The protein below binds the small molecule below.
Small molecule (SMILES): N[C@@H](CC(=O)O)C(=O)O

Sequence of chain 1.A:
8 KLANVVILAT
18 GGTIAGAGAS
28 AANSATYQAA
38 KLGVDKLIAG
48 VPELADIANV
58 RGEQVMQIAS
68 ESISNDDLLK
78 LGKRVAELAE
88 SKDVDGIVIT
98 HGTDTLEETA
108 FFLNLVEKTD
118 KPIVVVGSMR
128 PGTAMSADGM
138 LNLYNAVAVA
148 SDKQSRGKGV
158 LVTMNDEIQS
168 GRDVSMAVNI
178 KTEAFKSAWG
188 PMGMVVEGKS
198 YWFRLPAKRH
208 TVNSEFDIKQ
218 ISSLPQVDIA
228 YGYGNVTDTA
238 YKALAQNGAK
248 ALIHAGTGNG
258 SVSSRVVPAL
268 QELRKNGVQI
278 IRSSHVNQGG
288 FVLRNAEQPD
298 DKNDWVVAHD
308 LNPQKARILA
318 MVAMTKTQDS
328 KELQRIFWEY

Sequence of chain 1.B:
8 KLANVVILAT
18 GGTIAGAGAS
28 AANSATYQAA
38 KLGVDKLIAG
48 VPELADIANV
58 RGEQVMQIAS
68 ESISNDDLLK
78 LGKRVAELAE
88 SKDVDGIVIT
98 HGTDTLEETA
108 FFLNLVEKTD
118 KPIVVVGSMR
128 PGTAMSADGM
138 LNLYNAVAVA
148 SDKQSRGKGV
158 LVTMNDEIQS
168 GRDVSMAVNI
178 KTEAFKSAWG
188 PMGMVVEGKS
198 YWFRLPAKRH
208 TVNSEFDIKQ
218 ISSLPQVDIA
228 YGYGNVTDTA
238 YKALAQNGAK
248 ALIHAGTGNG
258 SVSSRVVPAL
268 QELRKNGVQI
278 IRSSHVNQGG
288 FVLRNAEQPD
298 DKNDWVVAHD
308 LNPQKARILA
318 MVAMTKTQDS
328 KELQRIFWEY

Binding-site contacts:
Ligand atom CA contacts residue GLU294 of chain 1.A at 3.7 Å.
Ligand atom O contacts residue SER67 of chain 1.B at 2.7 Å (h-bond).
Ligand atom O contacts residue THR100 of chain 1.B at 3.3 Å (h-bond).
Ligand atom OD1 contacts residue GLY99 of chain 1.B at 3.2 Å.
Ligand atom OXT contacts residue GLY19 of chain 1.B at 3.2 Å.
Ligand atom C contacts residue THR100 of chain 1.B at 4.0 Å.
Ligand atom CB contacts residue TYR34 of chain 1.B at 3.6 Å (hydrophobic).
Ligand atom C contacts residue GLU68 of chain 1.B at 3.5 Å.
Ligand atom C contacts residue SER67 of chain 1.B at 3.5 Å.
Ligand atom CG contacts residue SER125 of chain 1.B at 4.1 Å.
Ligand atom OXT contacts residue GLY99 of chain 1.B at 3.3 Å.
Ligand atom OD1 contacts residue THR100 of chain 1.B at 2.8 Å (h-bond).
Ligand atom CG contacts residue THR20 of chain 1.B at 1.4 Å.
Ligand atom CA contacts residue GLU68 of chain 1.B at 3.8 Å.
Ligand atom CB contacts residue THR20 of chain 1.B at 2.5 Å.
Ligand atom N contacts residue SER258 of chain 1.A at 3.9 Å.
Ligand atom O contacts residue ASP101 of chain 1.B at 3.2 Å (salt-bridge).
Ligand atom OD1 contacts residue SER125 of chain 1.B at 3.9 Å.
Ligand atom C contacts residue GLY99 of chain 1.B at 3.5 Å.
Ligand atom OD1 contacts residue THR20 of chain 1.B at 2.4 Å (h-bond).
Ligand atom C contacts residue GLY19 of chain 1.B at 4.2 Å.
Ligand atom N contacts residue GLU294 of chain 1.A at 2.8 Å (salt-bridge).
Ligand atom OXT contacts residue ALA36 of chain 1.B at 4.0 Å.
Ligand atom O contacts residue GLU68 of chain 1.B at 3.6 Å (salt-bridge).
Ligand atom CG contacts residue TYR34 of chain 1.B at 3.6 Å (hydrophobic).
Ligand atom CB contacts residue THR100 of chain 1.B at 3.4 Å.
Ligand atom OD1 contacts residue GLY19 of chain 1.B at 3.9 Å.
Ligand atom O contacts residue GLY99 of chain 1.B at 3.3 Å.
Ligand atom CG contacts residue THR100 of chain 1.B at 3.6 Å.
Ligand atom OXT contacts residue THR20 of chain 1.B at 4.0 Å.
Ligand atom CB contacts residue ASP101 of chain 1.B at 3.5 Å.
Ligand atom N contacts residue GLU68 of chain 1.B at 2.9 Å (salt-bridge).
Ligand atom CB contacts residue GLU294 of chain 1.A at 3.8 Å.
Ligand atom OXT contacts residue GLU68 of chain 1.B at 3.9 Å.
Ligand atom OXT contacts residue ALA66 of chain 1.B at 3.4 Å.
Ligand atom N contacts residue ASP101 of chain 1.B at 3.0 Å (salt-bridge).
Ligand atom OXT contacts residue SER67 of chain 1.B at 2.9 Å (h-bond).
Ligand atom CA contacts residue ASP101 of chain 1.B at 3.7 Å.
Ligand atom CA contacts residue THR20 of chain 1.B at 3.3 Å.
Ligand atom C contacts residue ASP101 of chain 1.B at 4.0 Å.